Sequence of chain 1.C:
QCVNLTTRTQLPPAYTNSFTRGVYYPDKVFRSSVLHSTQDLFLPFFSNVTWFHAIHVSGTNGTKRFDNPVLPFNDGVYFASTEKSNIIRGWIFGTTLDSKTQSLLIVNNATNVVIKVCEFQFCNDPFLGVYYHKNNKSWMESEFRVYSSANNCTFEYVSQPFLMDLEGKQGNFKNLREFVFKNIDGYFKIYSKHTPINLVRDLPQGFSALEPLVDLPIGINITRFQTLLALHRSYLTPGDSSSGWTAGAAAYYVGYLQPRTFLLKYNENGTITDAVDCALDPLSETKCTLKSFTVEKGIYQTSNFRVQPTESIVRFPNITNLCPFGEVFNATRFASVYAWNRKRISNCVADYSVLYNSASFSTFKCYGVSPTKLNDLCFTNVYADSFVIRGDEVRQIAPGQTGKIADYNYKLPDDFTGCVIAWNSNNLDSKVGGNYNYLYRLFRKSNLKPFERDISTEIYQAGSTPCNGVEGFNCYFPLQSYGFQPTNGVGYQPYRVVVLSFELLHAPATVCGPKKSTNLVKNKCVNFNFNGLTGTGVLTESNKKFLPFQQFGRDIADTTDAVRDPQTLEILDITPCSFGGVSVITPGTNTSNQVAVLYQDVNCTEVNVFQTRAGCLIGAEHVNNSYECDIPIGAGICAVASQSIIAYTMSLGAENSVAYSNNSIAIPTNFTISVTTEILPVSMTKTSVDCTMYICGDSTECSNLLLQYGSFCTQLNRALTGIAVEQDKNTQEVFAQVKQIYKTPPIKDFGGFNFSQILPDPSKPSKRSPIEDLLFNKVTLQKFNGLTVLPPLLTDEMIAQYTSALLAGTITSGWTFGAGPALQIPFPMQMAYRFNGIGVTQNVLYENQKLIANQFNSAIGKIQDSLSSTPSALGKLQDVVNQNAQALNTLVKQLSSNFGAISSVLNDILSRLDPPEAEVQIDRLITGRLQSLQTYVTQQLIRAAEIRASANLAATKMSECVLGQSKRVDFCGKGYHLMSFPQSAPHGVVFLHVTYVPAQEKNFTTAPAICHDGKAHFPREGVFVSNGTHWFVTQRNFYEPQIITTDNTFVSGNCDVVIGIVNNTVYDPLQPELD

Binding-site contacts:
Ligand atom C2 contacts residue THR108 of chain 1.C at 4.4 Å.
Ligand atom O3 contacts residue THR236 of chain 1.C at 3.1 Å.
Ligand atom C7 contacts residue THR108 of chain 1.C at 3.8 Å.
Ligand atom N2 contacts residue ASN234 of chain 1.C at 3.5 Å (h-bond).
Ligand atom O5 contacts residue ASN234 of chain 1.C at 2.5 Å (h-bond).
Ligand atom C7 contacts residue ASN234 of chain 1.C at 3.4 Å.
Ligand atom O3 contacts residue ASN234 of chain 1.C at 3.8 Å.
Ligand atom C1 contacts residue ASN234 of chain 1.C at 1.5 Å.
Ligand atom C2 contacts residue THR236 of chain 1.C at 4.0 Å.
Ligand atom C3 contacts residue ASN234 of chain 1.C at 3.7 Å.
Ligand atom C3 contacts residue THR236 of chain 1.C at 3.6 Å.
Ligand atom C8 contacts residue THR108 of chain 1.C at 4.3 Å.
Ligand atom O7 contacts residue ASN234 of chain 1.C at 2.6 Å (h-bond).
Ligand atom C4 contacts residue ASN234 of chain 1.C at 4.3 Å.
Ligand atom O7 contacts residue THR108 of chain 1.C at 3.1 Å (h-bond).
Ligand atom C2 contacts residue ASN234 of chain 1.C at 2.6 Å.
Ligand atom C5 contacts residue ASN234 of chain 1.C at 3.7 Å.

A small-molecule ligand and the protein it binds are described below.
Small molecule (SMILES): CC(=O)N[C@H]1[C@H](O[C@H]2[C@H](O)[C@@H](NC(C)=O)CO[C@@H]2CO)O[C@H](CO)[C@@H](O)[C@@H]1O